Sequence of chain 2.A:
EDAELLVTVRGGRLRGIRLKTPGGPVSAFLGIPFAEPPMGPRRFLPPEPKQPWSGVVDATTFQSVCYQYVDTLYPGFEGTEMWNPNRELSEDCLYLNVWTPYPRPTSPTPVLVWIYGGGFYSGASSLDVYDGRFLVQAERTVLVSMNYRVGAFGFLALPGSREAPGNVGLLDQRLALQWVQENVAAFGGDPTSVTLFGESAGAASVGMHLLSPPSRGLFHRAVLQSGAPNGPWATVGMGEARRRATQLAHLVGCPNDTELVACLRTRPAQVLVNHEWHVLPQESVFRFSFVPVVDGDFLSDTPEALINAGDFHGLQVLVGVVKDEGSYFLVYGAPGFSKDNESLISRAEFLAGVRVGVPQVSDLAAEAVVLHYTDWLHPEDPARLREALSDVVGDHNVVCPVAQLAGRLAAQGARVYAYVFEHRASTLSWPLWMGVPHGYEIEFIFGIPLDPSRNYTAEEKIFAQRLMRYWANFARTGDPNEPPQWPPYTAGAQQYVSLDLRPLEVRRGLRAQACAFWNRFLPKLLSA

Binding-site contacts:
Ligand atom C5 contacts residue ASN349 of chain 2.A at 3.7 Å.
Ligand atom O7 contacts residue ASN349 of chain 2.A at 3.9 Å.
Ligand atom N2 contacts residue GLY344 of chain 2.A at 4.4 Å.
Ligand atom C5 contacts residue GLY344 of chain 2.A at 4.2 Å.
Ligand atom C2 contacts residue ASN349 of chain 2.A at 2.0 Å.
Ligand atom C7 contacts residue ASN349 of chain 2.A at 3.0 Å.
Ligand atom C7 contacts residue PHE345 of chain 2.A at 4.3 Å (hydrophobic).
Ligand atom C8 contacts residue PHE345 of chain 2.A at 3.6 Å (hydrophobic).
Ligand atom C6 contacts residue SER346 of chain 2.A at 3.9 Å.
Ligand atom C3 contacts residue GLY344 of chain 2.A at 4.0 Å.
Ligand atom C4 contacts residue ASN349 of chain 2.A at 4.1 Å.
Ligand atom C2 contacts residue GLY344 of chain 2.A at 4.5 Å.
Ligand atom C1 contacts residue ASN349 of chain 2.A at 1.5 Å.
Ligand atom C7 contacts residue PRO343 of chain 2.A at 4.1 Å (hydrophobic).
Ligand atom O5 contacts residue SER346 of chain 2.A at 4.0 Å.
Ligand atom C7 contacts residue GLY344 of chain 2.A at 3.2 Å.
Ligand atom O4 contacts residue GLY344 of chain 2.A at 4.0 Å.
Ligand atom C5 contacts residue PHE345 of chain 2.A at 4.2 Å (hydrophobic).
Ligand atom C8 contacts residue ALA342 of chain 2.A at 3.8 Å (hydrophobic).
Ligand atom C1 contacts residue GLY344 of chain 2.A at 4.2 Å.
Ligand atom C1 contacts residue SER346 of chain 2.A at 4.2 Å.
Ligand atom O7 contacts residue PHE345 of chain 2.A at 4.1 Å.
Ligand atom C5 contacts residue SER346 of chain 2.A at 4.0 Å.
Ligand atom C6 contacts residue PHE345 of chain 2.A at 4.0 Å (hydrophobic).
Ligand atom C8 contacts residue ASN349 of chain 2.A at 3.2 Å.
Ligand atom O5 contacts residue ASN349 of chain 2.A at 2.5 Å (h-bond).
Ligand atom C8 contacts residue GLY344 of chain 2.A at 3.5 Å.
Ligand atom C8 contacts residue PRO343 of chain 2.A at 4.1 Å (hydrophobic).
Ligand atom O7 contacts residue PRO343 of chain 2.A at 3.3 Å.
Ligand atom O3 contacts residue ASN349 of chain 2.A at 4.5 Å.
Ligand atom N2 contacts residue ASN349 of chain 2.A at 2.4 Å (h-bond).
Ligand atom O5 contacts residue SER346 of chain 2.A at 3.6 Å.
Ligand atom O7 contacts residue GLY344 of chain 2.A at 2.3 Å (h-bond).
Ligand atom C3 contacts residue ASN349 of chain 2.A at 3.6 Å.

This protein binds this small molecule.
Small molecule (SMILES): CC(=O)N[C@H]1[C@H](O[C@H]2[C@H](O)[C@@H](NC(C)=O)CO[C@@H]2CO[C@@H]2O[C@@H](C)[C@@H](O)[C@@H](O)[C@@H]2O)O[C@H](CO)[C@@H](O)[C@@H]1O